The protein below binds the small molecule below.
Small molecule (SMILES): CC(=O)N[C@@H]1[C@@H](O)[C@H](O)[C@@H](CO)O[C@H]1O

Sequence of chain 1.A:
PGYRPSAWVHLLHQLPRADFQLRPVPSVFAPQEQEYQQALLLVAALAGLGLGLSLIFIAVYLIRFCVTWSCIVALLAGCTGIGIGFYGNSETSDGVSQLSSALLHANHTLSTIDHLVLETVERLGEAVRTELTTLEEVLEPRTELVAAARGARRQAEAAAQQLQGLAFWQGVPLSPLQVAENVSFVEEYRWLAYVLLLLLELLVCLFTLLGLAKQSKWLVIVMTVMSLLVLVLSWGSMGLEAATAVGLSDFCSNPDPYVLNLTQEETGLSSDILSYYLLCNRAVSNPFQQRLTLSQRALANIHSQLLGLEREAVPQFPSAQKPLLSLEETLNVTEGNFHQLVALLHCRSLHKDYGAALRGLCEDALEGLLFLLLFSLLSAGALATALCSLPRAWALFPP

Binding-site contacts:
Ligand atom C3 contacts residue GLN314 of chain 1.A at 4.4 Å.
Ligand atom C7 contacts residue ASN356 of chain 1.B at 3.7 Å.
Ligand atom N2 contacts residue GLU352 of chain 1.B at 4.1 Å.
Ligand atom C1 contacts residue GLN314 of chain 1.A at 4.4 Å.
Ligand atom C6 contacts residue SER309 of chain 1.A at 3.9 Å.
Ligand atom O5 contacts residue GLN313 of chain 1.A at 4.2 Å.
Ligand atom N2 contacts residue ASN356 of chain 1.B at 2.9 Å (h-bond).
Ligand atom C5 contacts residue ASN356 of chain 1.B at 3.7 Å.
Ligand atom N2 contacts residue GLN314 of chain 1.A at 4.2 Å.
Ligand atom C3 contacts residue ASN356 of chain 1.B at 3.8 Å.
Ligand atom C8 contacts residue GLU352 of chain 1.B at 3.2 Å.
Ligand atom C1 contacts residue ASN356 of chain 1.B at 1.4 Å.
Ligand atom O7 contacts residue GLU352 of chain 1.B at 4.2 Å.
Ligand atom O6 contacts residue SER309 of chain 1.A at 3.2 Å (h-bond).
Ligand atom C5 contacts residue GLN313 of chain 1.A at 3.8 Å.
Ligand atom O6 contacts residue GLN313 of chain 1.A at 3.8 Å.
Ligand atom O5 contacts residue ASN356 of chain 1.B at 2.4 Å (h-bond).
Ligand atom O7 contacts residue GLU353 of chain 1.B at 4.2 Å.
Ligand atom C4 contacts residue ASN356 of chain 1.B at 4.2 Å.
Ligand atom C2 contacts residue ASN356 of chain 1.B at 2.5 Å.
Ligand atom C1 contacts residue GLN313 of chain 1.A at 4.5 Å.
Ligand atom C6 contacts residue GLN313 of chain 1.A at 4.2 Å.
Ligand atom O6 contacts residue ASN310 of chain 1.A at 3.9 Å.
Ligand atom O7 contacts residue ASN356 of chain 1.B at 4.0 Å.
Ligand atom C7 contacts residue GLU352 of chain 1.B at 3.6 Å.

Sequence of chain 1.B:
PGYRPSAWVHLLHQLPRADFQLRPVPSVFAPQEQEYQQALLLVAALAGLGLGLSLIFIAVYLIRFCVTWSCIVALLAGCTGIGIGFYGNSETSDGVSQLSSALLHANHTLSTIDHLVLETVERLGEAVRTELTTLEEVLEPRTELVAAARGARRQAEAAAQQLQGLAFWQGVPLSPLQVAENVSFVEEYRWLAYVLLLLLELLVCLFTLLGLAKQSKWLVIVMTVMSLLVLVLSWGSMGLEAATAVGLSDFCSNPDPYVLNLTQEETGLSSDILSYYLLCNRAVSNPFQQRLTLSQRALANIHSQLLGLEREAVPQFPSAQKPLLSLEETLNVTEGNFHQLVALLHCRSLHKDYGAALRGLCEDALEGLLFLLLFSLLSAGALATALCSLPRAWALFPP